Sequence of chain 1.A:
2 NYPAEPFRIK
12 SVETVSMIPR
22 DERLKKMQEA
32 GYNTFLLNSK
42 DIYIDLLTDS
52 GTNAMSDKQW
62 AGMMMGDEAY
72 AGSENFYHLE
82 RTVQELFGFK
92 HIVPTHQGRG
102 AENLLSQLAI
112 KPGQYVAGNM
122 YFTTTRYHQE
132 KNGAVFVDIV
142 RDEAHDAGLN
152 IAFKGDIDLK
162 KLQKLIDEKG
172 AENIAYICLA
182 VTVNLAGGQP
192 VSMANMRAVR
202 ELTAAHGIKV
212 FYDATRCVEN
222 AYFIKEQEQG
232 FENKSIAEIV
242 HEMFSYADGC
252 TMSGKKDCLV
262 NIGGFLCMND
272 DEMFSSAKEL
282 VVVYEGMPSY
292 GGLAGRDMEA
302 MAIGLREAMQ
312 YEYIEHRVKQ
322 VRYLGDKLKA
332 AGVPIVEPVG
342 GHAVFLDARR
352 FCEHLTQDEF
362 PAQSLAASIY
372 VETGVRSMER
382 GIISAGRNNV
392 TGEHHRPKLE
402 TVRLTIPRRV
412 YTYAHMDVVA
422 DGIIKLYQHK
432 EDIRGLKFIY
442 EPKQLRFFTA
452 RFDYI

Sequence of chain 2.B:
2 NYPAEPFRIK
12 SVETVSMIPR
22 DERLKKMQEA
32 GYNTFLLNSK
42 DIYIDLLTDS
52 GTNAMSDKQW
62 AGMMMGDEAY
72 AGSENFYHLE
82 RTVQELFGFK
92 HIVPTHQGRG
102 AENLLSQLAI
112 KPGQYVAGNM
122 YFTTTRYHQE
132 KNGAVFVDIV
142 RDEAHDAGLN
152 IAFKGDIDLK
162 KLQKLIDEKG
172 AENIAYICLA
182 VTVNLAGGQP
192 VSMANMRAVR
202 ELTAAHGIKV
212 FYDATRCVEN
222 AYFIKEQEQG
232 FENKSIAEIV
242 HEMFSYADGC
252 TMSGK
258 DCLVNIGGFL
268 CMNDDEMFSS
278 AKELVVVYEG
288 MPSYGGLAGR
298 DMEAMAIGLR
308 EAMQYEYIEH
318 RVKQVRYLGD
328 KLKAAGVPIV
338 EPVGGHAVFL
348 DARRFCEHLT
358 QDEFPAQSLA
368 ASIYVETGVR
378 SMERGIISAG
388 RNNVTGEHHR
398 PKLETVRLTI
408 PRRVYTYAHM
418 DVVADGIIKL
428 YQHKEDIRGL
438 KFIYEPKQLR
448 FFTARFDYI

Binding-site contacts:
Ligand atom C3 contacts residue LYS41 of chain 2.B at 4.2 Å.
Ligand atom N contacts residue VAL16 of chain 2.B at 3.8 Å.
Ligand atom C2 contacts residue ARG9 of chain 1.A at 3.8 Å.
Ligand atom N contacts residue ILE43 of chain 2.B at 4.5 Å.
Ligand atom C4 contacts residue SER40 of chain 2.B at 4.4 Å.
Ligand atom O contacts residue ASP68 of chain 2.A at 2.7 Å (salt-bridge).
Ligand atom C1 contacts residue ASP68 of chain 2.A at 3.3 Å.
Ligand atom O contacts residue LYS41 of chain 2.B at 3.7 Å.
Ligand atom C2 contacts residue ASP68 of chain 2.A at 4.2 Å.
Ligand atom C contacts residue SER40 of chain 2.B at 3.9 Å.
Ligand atom C2 contacts residue THR15 of chain 2.B at 4.2 Å.
Ligand atom C contacts residue ASP68 of chain 2.A at 3.4 Å.
Ligand atom C3 contacts residue THR15 of chain 2.B at 2.9 Å.
Ligand atom N contacts residue GLU14 of chain 2.B at 4.0 Å.
Ligand atom C2 contacts residue GLU14 of chain 2.B at 3.4 Å.
Ligand atom C2 contacts residue SER40 of chain 2.B at 3.5 Å.
Ligand atom O contacts residue SER40 of chain 2.B at 4.0 Å.
Ligand atom C4 contacts residue THR15 of chain 2.B at 3.8 Å.
Ligand atom C4 contacts residue LYS41 of chain 2.B at 3.6 Å.
Ligand atom C contacts residue GLU75 of chain 2.A at 4.4 Å.
Ligand atom N contacts residue THR15 of chain 2.B at 3.0 Å (h-bond).
Ligand atom O contacts residue GLU75 of chain 2.A at 3.2 Å.
Ligand atom C1 contacts residue LYS41 of chain 2.B at 4.2 Å.
Ligand atom C1 contacts residue GLU14 of chain 2.B at 3.8 Å.
Ligand atom N contacts residue SER40 of chain 2.B at 4.1 Å.
Ligand atom C1 contacts residue SER40 of chain 2.B at 2.9 Å.
Ligand atom C3 contacts residue SER40 of chain 2.B at 4.4 Å.
Ligand atom C contacts residue LYS41 of chain 2.B at 3.6 Å.
Ligand atom C3 contacts residue VAL16 of chain 2.B at 3.8 Å (hydrophobic).
Ligand atom N contacts residue ARG9 of chain 1.A at 4.3 Å.

The protein below binds the small molecule below.
Small molecule (SMILES): Oc1ccncc1

Sequence of chain 2.A:
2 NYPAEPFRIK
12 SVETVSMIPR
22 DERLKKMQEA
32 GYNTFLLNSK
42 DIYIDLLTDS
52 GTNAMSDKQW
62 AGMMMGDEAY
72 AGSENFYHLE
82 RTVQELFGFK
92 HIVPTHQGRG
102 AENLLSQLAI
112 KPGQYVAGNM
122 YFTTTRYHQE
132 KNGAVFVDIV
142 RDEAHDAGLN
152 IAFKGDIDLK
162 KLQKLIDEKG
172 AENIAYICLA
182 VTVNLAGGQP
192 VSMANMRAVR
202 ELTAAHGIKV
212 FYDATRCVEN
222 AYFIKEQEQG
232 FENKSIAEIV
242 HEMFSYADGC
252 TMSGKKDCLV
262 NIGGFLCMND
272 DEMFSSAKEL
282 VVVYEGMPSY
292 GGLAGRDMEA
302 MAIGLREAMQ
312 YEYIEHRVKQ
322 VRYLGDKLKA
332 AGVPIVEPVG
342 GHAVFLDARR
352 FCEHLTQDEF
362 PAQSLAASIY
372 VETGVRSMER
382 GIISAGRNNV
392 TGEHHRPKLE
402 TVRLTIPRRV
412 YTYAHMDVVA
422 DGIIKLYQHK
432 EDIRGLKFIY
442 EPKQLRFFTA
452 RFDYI